Binding-site contacts:
Ligand atom C7 contacts residue TYR34 of chain 1.A at 4.5 Å (hydrophobic).
Ligand atom C5 contacts residue ASN14 of chain 1.A at 3.6 Å.
Ligand atom C2 contacts residue ASN14 of chain 1.A at 2.4 Å.
Ligand atom C8 contacts residue PHE13 of chain 1.A at 4.2 Å (hydrophobic).
Ligand atom C8 contacts residue LEU39 of chain 1.A at 4.2 Å (hydrophobic).
Ligand atom C3 contacts residue ASN14 of chain 1.A at 3.8 Å.
Ligand atom C8 contacts residue TYR34 of chain 1.A at 3.5 Å (hydrophobic).
Ligand atom O7 contacts residue ASN14 of chain 1.A at 4.0 Å.
Ligand atom O5 contacts residue ASN14 of chain 1.A at 2.3 Å (h-bond).
Ligand atom C7 contacts residue ASN14 of chain 1.A at 3.8 Å.
Ligand atom N2 contacts residue ASN14 of chain 1.A at 3.0 Å (h-bond).
Ligand atom C7 contacts residue GLY10 of chain 1.A at 3.8 Å.
Ligand atom C4 contacts residue ASN14 of chain 1.A at 4.2 Å.
Ligand atom O7 contacts residue GLY10 of chain 1.A at 3.4 Å.
Ligand atom C1 contacts residue ASN14 of chain 1.A at 1.4 Å.
Ligand atom C8 contacts residue GLY10 of chain 1.A at 3.9 Å.

Sequence of chain 1.A:
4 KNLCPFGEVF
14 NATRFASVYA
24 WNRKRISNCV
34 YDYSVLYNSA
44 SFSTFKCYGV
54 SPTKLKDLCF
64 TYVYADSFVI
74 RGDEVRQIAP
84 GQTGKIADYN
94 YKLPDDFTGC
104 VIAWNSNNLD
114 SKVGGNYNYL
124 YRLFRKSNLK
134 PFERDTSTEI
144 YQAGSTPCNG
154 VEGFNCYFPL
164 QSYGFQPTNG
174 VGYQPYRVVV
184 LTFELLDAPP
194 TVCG

A protein and the small-molecule ligand that binds it are described below.
Small molecule (SMILES): CC(=O)N[C@@H]1[C@@H](O)[C@H](O)[C@@H](CO)O[C@H]1O